Binding-site contacts:
Ligand atom C1 contacts residue THR201 of chain 1.B at 3.4 Å.
Ligand atom O3P contacts residue NAD1 of chain 1.K at 3.9 Å.
Ligand atom C3 contacts residue THR201 of chain 1.B at 3.8 Å.
Ligand atom P contacts residue THR199 of chain 1.B at 3.6 Å.
Ligand atom C1 contacts residue GLY200 of chain 1.B at 3.9 Å.
Ligand atom O2P contacts residue NAD1 of chain 1.K at 2.7 Å (h-bond).
Ligand atom O2 contacts residue NAD1 of chain 1.K at 2.4 Å (h-bond).
Ligand atom O1 contacts residue NAD1 of chain 1.K at 2.8 Å (h-bond).
Ligand atom O4P contacts residue THR201 of chain 1.B at 2.9 Å (h-bond).
Ligand atom O3P contacts residue THR199 of chain 1.B at 4.4 Å.
Ligand atom C3 contacts residue THR199 of chain 1.B at 4.0 Å.
Ligand atom C2 contacts residue THR201 of chain 1.B at 3.4 Å.
Ligand atom O4P contacts residue ARG251 of chain 1.B at 2.9 Å (salt-bridge).
Ligand atom O2 contacts residue GLY200 of chain 1.B at 3.1 Å (h-bond).
Ligand atom P contacts residue NAD1 of chain 1.K at 3.7 Å.
Ligand atom C3 contacts residue NAD1 of chain 1.K at 3.4 Å.
Ligand atom O2 contacts residue THR201 of chain 1.B at 4.1 Å.
Ligand atom O2 contacts residue THR199 of chain 1.B at 3.6 Å.
Ligand atom O1P contacts residue THR201 of chain 1.B at 4.3 Å.
Ligand atom O2P contacts residue THR201 of chain 1.B at 3.8 Å.
Ligand atom P contacts residue ARG251 of chain 1.B at 3.7 Å.
Ligand atom O1P contacts residue THR199 of chain 1.B at 3.2 Å (h-bond).
Ligand atom O1 contacts residue GLY200 of chain 1.B at 3.3 Å.
Ligand atom O3P contacts residue ARG251 of chain 1.B at 3.6 Å (salt-bridge).
Ligand atom C2 contacts residue GLY200 of chain 1.B at 3.6 Å.
Ligand atom P contacts residue THR201 of chain 1.B at 4.2 Å.
Ligand atom O4P contacts residue THR199 of chain 1.B at 2.7 Å (h-bond).
Ligand atom O1P contacts residue NAD1 of chain 1.K at 3.4 Å.
Ligand atom C1 contacts residue NAD1 of chain 1.K at 3.0 Å.
Ligand atom O1 contacts residue THR201 of chain 1.B at 3.6 Å (h-bond).
Ligand atom C2 contacts residue THR199 of chain 1.B at 3.8 Å.
Ligand atom C2 contacts residue NAD1 of chain 1.K at 3.5 Å.

This small molecule binds to this protein.
Small molecule (SMILES): O=C[C@H](O)COP(=O)(O)O

Sequence of chain 1.B:
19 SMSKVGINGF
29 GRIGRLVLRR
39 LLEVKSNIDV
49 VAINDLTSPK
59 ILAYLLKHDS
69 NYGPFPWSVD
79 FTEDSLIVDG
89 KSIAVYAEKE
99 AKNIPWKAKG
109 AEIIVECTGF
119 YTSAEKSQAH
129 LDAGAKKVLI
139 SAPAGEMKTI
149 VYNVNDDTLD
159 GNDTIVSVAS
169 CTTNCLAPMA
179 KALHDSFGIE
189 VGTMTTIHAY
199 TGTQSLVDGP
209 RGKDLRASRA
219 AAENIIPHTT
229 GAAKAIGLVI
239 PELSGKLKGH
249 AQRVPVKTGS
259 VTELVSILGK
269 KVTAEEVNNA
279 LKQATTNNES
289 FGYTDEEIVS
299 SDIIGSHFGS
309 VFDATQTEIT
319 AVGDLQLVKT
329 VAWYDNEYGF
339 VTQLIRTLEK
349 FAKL